Sequence of chain 1.B:
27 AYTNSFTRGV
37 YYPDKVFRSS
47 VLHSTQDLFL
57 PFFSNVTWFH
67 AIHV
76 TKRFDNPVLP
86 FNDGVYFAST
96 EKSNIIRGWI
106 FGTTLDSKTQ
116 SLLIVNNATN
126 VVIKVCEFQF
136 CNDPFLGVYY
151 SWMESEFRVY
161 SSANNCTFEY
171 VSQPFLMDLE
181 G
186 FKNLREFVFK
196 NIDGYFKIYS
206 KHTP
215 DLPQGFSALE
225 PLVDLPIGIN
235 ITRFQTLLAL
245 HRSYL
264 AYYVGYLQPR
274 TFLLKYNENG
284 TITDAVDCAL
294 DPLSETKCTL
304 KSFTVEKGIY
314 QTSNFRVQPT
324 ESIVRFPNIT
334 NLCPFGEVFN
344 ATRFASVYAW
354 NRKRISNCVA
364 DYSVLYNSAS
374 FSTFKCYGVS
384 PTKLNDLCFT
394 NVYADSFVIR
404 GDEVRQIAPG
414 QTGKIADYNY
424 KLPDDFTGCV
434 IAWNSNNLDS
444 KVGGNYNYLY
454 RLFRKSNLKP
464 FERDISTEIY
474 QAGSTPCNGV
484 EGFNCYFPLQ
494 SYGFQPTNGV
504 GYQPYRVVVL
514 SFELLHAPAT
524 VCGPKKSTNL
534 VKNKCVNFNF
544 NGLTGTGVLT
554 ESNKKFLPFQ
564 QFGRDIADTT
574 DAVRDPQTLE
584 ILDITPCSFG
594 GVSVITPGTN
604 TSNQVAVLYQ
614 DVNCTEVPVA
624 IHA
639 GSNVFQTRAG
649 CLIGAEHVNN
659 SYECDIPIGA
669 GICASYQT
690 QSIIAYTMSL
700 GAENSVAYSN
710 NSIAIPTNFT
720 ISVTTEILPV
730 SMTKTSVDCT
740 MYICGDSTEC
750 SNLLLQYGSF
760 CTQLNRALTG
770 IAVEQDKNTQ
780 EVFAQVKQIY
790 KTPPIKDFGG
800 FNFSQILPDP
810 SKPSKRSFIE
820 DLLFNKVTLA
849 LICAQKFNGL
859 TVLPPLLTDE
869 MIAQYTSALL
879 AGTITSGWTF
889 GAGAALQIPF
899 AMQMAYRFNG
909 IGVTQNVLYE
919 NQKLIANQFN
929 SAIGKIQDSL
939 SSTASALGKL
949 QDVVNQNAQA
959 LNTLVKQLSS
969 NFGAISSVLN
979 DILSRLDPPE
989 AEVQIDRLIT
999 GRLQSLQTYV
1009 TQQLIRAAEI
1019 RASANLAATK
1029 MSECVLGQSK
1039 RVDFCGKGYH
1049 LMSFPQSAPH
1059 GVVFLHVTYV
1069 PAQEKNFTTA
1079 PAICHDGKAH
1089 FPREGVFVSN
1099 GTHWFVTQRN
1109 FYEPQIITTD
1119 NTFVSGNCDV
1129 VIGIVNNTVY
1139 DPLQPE

Binding-site contacts:
Ligand atom C7 contacts residue PHE59 of chain 1.B at 4.4 Å (hydrophobic).
Ligand atom C4 contacts residue ASN61 of chain 1.B at 4.3 Å.
Ligand atom O5 contacts residue TYR28 of chain 1.B at 4.0 Å.
Ligand atom C6 contacts residue TYR28 of chain 1.B at 3.5 Å (hydrophobic).
Ligand atom C3 contacts residue ASN61 of chain 1.B at 3.8 Å.
Ligand atom C5 contacts residue TYR28 of chain 1.B at 4.4 Å (hydrophobic).
Ligand atom C1 contacts residue ASN61 of chain 1.B at 1.4 Å.
Ligand atom O6 contacts residue TYR28 of chain 1.B at 3.1 Å.
Ligand atom O7 contacts residue ASN61 of chain 1.B at 4.3 Å.
Ligand atom N2 contacts residue ASN61 of chain 1.B at 2.9 Å (h-bond).
Ligand atom O7 contacts residue PHE59 of chain 1.B at 4.1 Å.
Ligand atom O5 contacts residue ASN61 of chain 1.B at 2.4 Å (h-bond).
Ligand atom C7 contacts residue ASN61 of chain 1.B at 4.0 Å.
Ligand atom C2 contacts residue ASN61 of chain 1.B at 2.5 Å.
Ligand atom C8 contacts residue PHE59 of chain 1.B at 4.2 Å (hydrophobic).
Ligand atom C5 contacts residue ASN61 of chain 1.B at 3.7 Å.

A small-molecule ligand and the protein it binds are described below.
Small molecule (SMILES): CC(=O)N[C@@H]1[C@@H](O)[C@H](O)[C@@H](CO)O[C@H]1O